Sequence of chain 1.A:
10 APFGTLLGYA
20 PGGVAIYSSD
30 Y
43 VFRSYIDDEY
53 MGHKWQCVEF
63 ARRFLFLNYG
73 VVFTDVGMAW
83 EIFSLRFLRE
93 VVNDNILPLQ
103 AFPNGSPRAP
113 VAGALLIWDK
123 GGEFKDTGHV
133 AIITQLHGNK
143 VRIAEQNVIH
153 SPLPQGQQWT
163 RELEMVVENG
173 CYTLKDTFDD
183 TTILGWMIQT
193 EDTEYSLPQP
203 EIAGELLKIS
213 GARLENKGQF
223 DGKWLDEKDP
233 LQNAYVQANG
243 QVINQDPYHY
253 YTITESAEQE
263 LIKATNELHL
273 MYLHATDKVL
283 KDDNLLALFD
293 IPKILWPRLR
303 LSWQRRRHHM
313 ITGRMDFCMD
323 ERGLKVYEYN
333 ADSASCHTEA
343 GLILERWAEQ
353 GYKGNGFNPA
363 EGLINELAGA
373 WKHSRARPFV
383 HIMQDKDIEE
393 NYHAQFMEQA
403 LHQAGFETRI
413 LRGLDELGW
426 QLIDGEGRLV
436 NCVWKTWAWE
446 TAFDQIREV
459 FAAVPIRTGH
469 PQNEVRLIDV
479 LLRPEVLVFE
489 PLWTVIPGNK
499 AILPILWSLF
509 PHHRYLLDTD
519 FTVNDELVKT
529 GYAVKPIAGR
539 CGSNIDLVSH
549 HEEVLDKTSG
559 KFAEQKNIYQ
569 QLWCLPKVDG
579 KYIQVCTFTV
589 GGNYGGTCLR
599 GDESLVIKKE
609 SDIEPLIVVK

A protein and the small-molecule ligand that binds it are described below.
Small molecule (SMILES): C[C@@H](NC(=O)CC[C@@H](N)C(=O)O)C(=O)NC[P](=O)(CCCCNCCCCN)OP(=O)(O)O

Binding-site contacts:
Ligand atom C37 contacts residue GLU391 of chain 1.A at 3.3 Å.
Ligand atom N44 contacts residue GLU391 of chain 1.A at 2.8 Å (salt-bridge).
Ligand atom O62 contacts residue CYS539 of chain 1.A at 2.6 Å (h-bond).
Ligand atom C33 contacts residue SER337 of chain 1.A at 3.2 Å.
Ligand atom O64 contacts residue ADP1 of chain 1.F at 3.0 Å (h-bond).
Ligand atom O26 contacts residue CYS539 of chain 1.A at 3.4 Å (h-bond).
Ligand atom O2 contacts residue THR446 of chain 1.A at 3.0 Å (h-bond).
Ligand atom O26 contacts residue ARG538 of chain 1.A at 3.1 Å.
Ligand atom O64 contacts residue MG1 of chain 1.C at 2.3 Å.
Ligand atom O66 contacts residue ASP318 of chain 1.A at 3.2 Å (salt-bridge).
Ligand atom N54 contacts residue ASP610 of chain 1.A at 3.3 Å (salt-bridge).
Ligand atom N54 contacts residue ASN241 of chain 1.A at 3.3 Å (h-bond).
Ligand atom O4 contacts residue THR446 of chain 1.A at 2.4 Å (h-bond).
Ligand atom C1 contacts residue THR446 of chain 1.A at 3.0 Å.
Ligand atom P60 contacts residue MG1 of chain 1.D at 3.5 Å.
Ligand atom O64 contacts residue ASN332 of chain 1.A at 2.9 Å (h-bond).
Ligand atom O66 contacts residue GLU330 of chain 1.A at 3.0 Å (salt-bridge).
Ligand atom O56 contacts residue ARG316 of chain 1.A at 2.8 Å (salt-bridge).
Ligand atom C22 contacts residue SER335 of chain 1.A at 3.0 Å.
Ligand atom C37 contacts residue SER337 of chain 1.A at 2.9 Å.
Ligand atom C45 contacts residue LYS607 of chain 1.A at 3.4 Å.
Ligand atom O66 contacts residue ADP1 of chain 1.F at 2.7 Å (h-bond).
Ligand atom C12 contacts residue GLU392 of chain 1.A at 3.3 Å.
Ligand atom N44 contacts residue LYS607 of chain 1.A at 3.4 Å (salt-bridge).
Ligand atom P60 contacts residue ADP1 of chain 1.F at 3.3 Å.
Ligand atom O4 contacts residue ALA443 of chain 1.A at 3.0 Å.
Ligand atom O16 contacts residue SER335 of chain 1.A at 2.7 Å (h-bond).
Ligand atom O2 contacts residue TRP442 of chain 1.A at 2.4 Å.
Ligand atom O56 contacts residue ASN332 of chain 1.A at 3.4 Å.
Ligand atom O58 contacts residue ASN332 of chain 1.A at 3.4 Å (h-bond).
Ligand atom C39 contacts residue ARG598 of chain 1.A at 3.2 Å.
Ligand atom O56 contacts residue ALA336 of chain 1.A at 3.3 Å.
Ligand atom C43 contacts residue LYS607 of chain 1.A at 2.7 Å.
Ligand atom P34 contacts residue ARG316 of chain 1.A at 3.5 Å.
Ligand atom O64 contacts residue GLU330 of chain 1.A at 2.9 Å (salt-bridge).
Ligand atom O66 contacts residue MG1 of chain 1.D at 2.2 Å.
Ligand atom O58 contacts residue ARG316 of chain 1.A at 2.5 Å (salt-bridge).
Ligand atom N8 contacts residue ASP387 of chain 1.A at 3.2 Å (salt-bridge).
Ligand atom C45 contacts residue GLU391 of chain 1.A at 3.2 Å.
Ligand atom N8 contacts residue GLU392 of chain 1.A at 3.2 Å (salt-bridge).